Sequence of chain 2.A:
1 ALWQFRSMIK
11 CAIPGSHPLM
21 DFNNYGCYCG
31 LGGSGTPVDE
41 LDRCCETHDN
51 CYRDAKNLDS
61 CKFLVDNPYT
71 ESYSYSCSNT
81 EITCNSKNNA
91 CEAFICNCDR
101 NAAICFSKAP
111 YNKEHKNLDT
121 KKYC

The protein below binds the small molecule below.
Small molecule (SMILES): C[C@H](CCC(=O)NCC(=O)O)[C@H]1CC[C@H]2[C@@H]3[C@H](O)C[C@@H]4C[C@H](O)CC[C@]4(C)[C@H]3C[C@H](O)[C@]12C

Binding-site contacts:
Ligand atom C16 contacts residue TYR111 of chain 2.A at 4.0 Å (hydrophobic).
Ligand atom C1 contacts residue ASP21 of chain 2.A at 4.0 Å.
Ligand atom C24 contacts residue TYR111 of chain 2.A at 4.0 Å (hydrophobic).
Ligand atom C23 contacts residue PHE106 of chain 2.A at 4.0 Å (hydrophobic).
Ligand atom C6 contacts residue GLY30 of chain 2.A at 4.0 Å.
Ligand atom C9 contacts residue CYS29 of chain 2.A at 4.1 Å (hydrophobic).
Ligand atom C15 contacts residue TYR25 of chain 2.A at 3.5 Å (hydrophobic).
Ligand atom C23 contacts residue LEU41 of chain 2.A at 3.8 Å (hydrophobic).
Ligand atom N contacts residue TYR111 of chain 2.A at 3.8 Å.
Ligand atom C4 contacts residue PHE5 of chain 2.A at 3.9 Å (hydrophobic).
Ligand atom C contacts residue ASP21 of chain 2.A at 3.9 Å.
Ligand atom O1 contacts residue MET20 of chain 2.A at 3.2 Å (h-bond).
Ligand atom C7 contacts residue ASN23 of chain 2.A at 3.5 Å.
Ligand atom C12 contacts residue ILE9 of chain 2.A at 3.8 Å (hydrophobic).
Ligand atom O3 contacts residue ILE9 of chain 2.A at 3.9 Å.
Ligand atom C8 contacts residue ASN23 of chain 2.A at 3.2 Å.
Ligand atom O2 contacts residue MET20 of chain 2.A at 3.5 Å.
Ligand atom CA contacts residue TYR111 of chain 2.A at 3.9 Å (hydrophobic).
Ligand atom C16 contacts residue LEU41 of chain 2.A at 4.0 Å (hydrophobic).
Ligand atom C11 contacts residue ILE9 of chain 2.A at 3.5 Å (hydrophobic).
Ligand atom C19 contacts residue ILE13 of chain 2.A at 3.7 Å (hydrophobic).
Ligand atom O1 contacts residue ASN23 of chain 2.A at 2.7 Å (h-bond).
Ligand atom C7 contacts residue GLY30 of chain 2.A at 3.6 Å.
Ligand atom C15 contacts residue MET20 of chain 2.A at 4.0 Å (hydrophobic).
Ligand atom C12 contacts residue PHE106 of chain 2.A at 4.1 Å (hydrophobic).
Ligand atom C22 contacts residue TYR111 of chain 2.A at 3.9 Å (hydrophobic).
Ligand atom C7 contacts residue CYS29 of chain 2.A at 3.6 Å (hydrophobic).
Ligand atom O contacts residue ARG6 of chain 2.A at 3.6 Å.
Ligand atom C21 contacts residue TYR111 of chain 2.A at 4.1 Å (hydrophobic).
Ligand atom O4 contacts residue TYR111 of chain 2.A at 3.3 Å.
Ligand atom C19 contacts residue ILE9 of chain 2.A at 4.0 Å (hydrophobic).
Ligand atom O contacts residue ASP21 of chain 2.A at 3.0 Å (salt-bridge).
Ligand atom C19 contacts residue PHE106 of chain 2.A at 4.0 Å (hydrophobic).
Ligand atom C5 contacts residue ARG6 of chain 2.A at 4.0 Å.
Ligand atom C23 contacts residue CYS45 of chain 2.A at 4.1 Å (hydrophobic).
Ligand atom C11 contacts residue PHE106 of chain 2.A at 3.6 Å (hydrophobic).
Ligand atom C20 contacts residue TYR111 of chain 2.A at 4.0 Å (hydrophobic).
Ligand atom C23 contacts residue CYS29 of chain 2.A at 4.1 Å (hydrophobic).
Ligand atom C14 contacts residue MET20 of chain 2.A at 4.0 Å (hydrophobic).
Ligand atom C5 contacts residue ASP21 of chain 2.A at 4.0 Å.